This small molecule binds to this protein.
Small molecule (SMILES): CCn1nccc1-c1c[nH]c2ncc(-c3ccc(N)c(C(=O)N(C)C)c3)cc12

Sequence of chain 1.B:
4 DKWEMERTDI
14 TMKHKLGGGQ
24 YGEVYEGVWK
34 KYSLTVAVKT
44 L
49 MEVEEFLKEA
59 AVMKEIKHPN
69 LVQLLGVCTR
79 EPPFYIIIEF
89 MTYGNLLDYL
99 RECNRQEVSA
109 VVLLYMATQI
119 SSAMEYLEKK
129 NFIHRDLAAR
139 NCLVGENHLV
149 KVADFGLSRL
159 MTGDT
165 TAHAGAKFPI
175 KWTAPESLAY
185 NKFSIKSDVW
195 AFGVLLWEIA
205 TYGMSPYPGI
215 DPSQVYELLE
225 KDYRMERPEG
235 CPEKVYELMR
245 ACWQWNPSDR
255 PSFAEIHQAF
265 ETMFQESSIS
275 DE

Binding-site contacts:
Ligand atom C1 contacts residue PHE153 of chain 1.B at 3.7 Å (hydrophobic).
Ligand atom C7 contacts residue ALA40 of chain 1.B at 3.8 Å (hydrophobic).
Ligand atom C3 contacts residue TYR24 of chain 1.B at 3.6 Å (hydrophobic).
Ligand atom C19 contacts residue GLY20 of chain 1.B at 3.8 Å.
Ligand atom N3 contacts residue ALA40 of chain 1.B at 3.5 Å.
Ligand atom C14 contacts residue ASN93 of chain 1.B at 3.8 Å.
Ligand atom C2 contacts residue ILE86 of chain 1.B at 3.8 Å (hydrophobic).
Ligand atom C7 contacts residue ILE86 of chain 1.B at 3.6 Å (hydrophobic).
Ligand atom C16 contacts residue GLY92 of chain 1.B at 3.8 Å.
Ligand atom C8 contacts residue LEU141 of chain 1.B at 3.7 Å (hydrophobic).
Ligand atom C9 contacts residue MET89 of chain 1.B at 3.4 Å (hydrophobic).
Ligand atom C11 contacts residue LEU19 of chain 1.B at 3.6 Å (hydrophobic).
Ligand atom C15 contacts residue ASN93 of chain 1.B at 3.6 Å.
Ligand atom C20 contacts residue PHE88 of chain 1.B at 3.6 Å (hydrophobic).
Ligand atom C4 contacts residue TYR24 of chain 1.B at 3.8 Å (hydrophobic).
Ligand atom C16 contacts residue GLY20 of chain 1.B at 3.6 Å.
Ligand atom C13 contacts residue LEU19 of chain 1.B at 3.9 Å (hydrophobic).
Ligand atom C12 contacts residue LEU141 of chain 1.B at 3.5 Å (hydrophobic).
Ligand atom C10 contacts residue LEU19 of chain 1.B at 3.9 Å (hydrophobic).
Ligand atom C14 contacts residue TYR24 of chain 1.B at 3.6 Å (hydrophobic).
Ligand atom C7 contacts residue GLU87 of chain 1.B at 3.8 Å.
Ligand atom C21 contacts residue THR90 of chain 1.B at 3.4 Å.
Ligand atom N3 contacts residue GLU87 of chain 1.B at 2.8 Å (salt-bridge).
Ligand atom C7 contacts residue LEU141 of chain 1.B at 3.9 Å (hydrophobic).
Ligand atom C15 contacts residue GLY92 of chain 1.B at 3.6 Å.
Ligand atom C8 contacts residue ALA40 of chain 1.B at 3.8 Å (hydrophobic).
Ligand atom C6 contacts residue LEU141 of chain 1.B at 3.6 Å (hydrophobic).
Ligand atom N4 contacts residue MET89 of chain 1.B at 2.9 Å (h-bond).
Ligand atom C11 contacts residue LEU141 of chain 1.B at 3.8 Å (hydrophobic).
Ligand atom C2 contacts residue ALA151 of chain 1.B at 3.6 Å (hydrophobic).
Ligand atom C1 contacts residue ILE86 of chain 1.B at 3.7 Å (hydrophobic).
Ligand atom C14 contacts residue GLY92 of chain 1.B at 3.7 Å.
Ligand atom O1 contacts residue LEU19 of chain 1.B at 3.6 Å.
Ligand atom C17 contacts residue GLY20 of chain 1.B at 3.7 Å.
Ligand atom C8 contacts residue GLU87 of chain 1.B at 3.8 Å.
Ligand atom N4 contacts residue PHE88 of chain 1.B at 3.7 Å.
Ligand atom C14 contacts residue LEU141 of chain 1.B at 3.8 Å (hydrophobic).
Ligand atom C21 contacts residue GLY92 of chain 1.B at 3.7 Å.
Ligand atom O1 contacts residue GLY20 of chain 1.B at 3.0 Å (h-bond).
Ligand atom N5 contacts residue GLY20 of chain 1.B at 3.5 Å.